Binding-site contacts:
Ligand atom C29 contacts residue MET120 of chain 1.A at 3.7 Å (hydrophobic).
Ligand atom C36 contacts residue MET85 of chain 1.A at 3.9 Å (hydrophobic).
Ligand atom O31 contacts residue TYR216 of chain 1.A at 3.5 Å.
Ligand atom O31 contacts residue TRP38 of chain 2.B at 3.2 Å.
Ligand atom C35 contacts residue MET85 of chain 1.A at 3.8 Å (hydrophobic).
Ligand atom C3 contacts residue PHE104 of chain 1.A at 3.8 Å (hydrophobic).
Ligand atom C3 contacts residue LEU47 of chain 1.A at 4.0 Å (hydrophobic).
Ligand atom C14 contacts residue GLY48 of chain 1.A at 3.8 Å.
Ligand atom C10 contacts residue TRP38 of chain 2.B at 3.5 Å (hydrophobic).
Ligand atom C10 contacts residue LEU44 of chain 1.A at 3.8 Å (hydrophobic).
Ligand atom C16 contacts residue GLY48 of chain 1.A at 3.9 Å.
Ligand atom C20 contacts residue CYS217 of chain 1.A at 3.8 Å (hydrophobic).
Ligand atom C17 contacts residue MET85 of chain 1.A at 3.6 Å (hydrophobic).
Ligand atom C11 contacts residue TRP38 of chain 2.B at 3.9 Å (hydrophobic).
Ligand atom C30 contacts residue PHE104 of chain 1.A at 3.7 Å (hydrophobic).
Ligand atom C14 contacts residue GLY49 of chain 1.A at 3.6 Å.
Ligand atom C33 contacts residue MET127 of chain 1.A at 3.8 Å (hydrophobic).
Ligand atom C15 contacts residue ILE242 of chain 1.A at 3.8 Å (hydrophobic).
Ligand atom C2 contacts residue ARG92 of chain 1.A at 3.8 Å.
Ligand atom O1 contacts residue PHE104 of chain 1.A at 3.6 Å (h-bond).
Ligand atom C11 contacts residue ASN45 of chain 1.A at 4.0 Å.
Ligand atom C14 contacts residue ASN45 of chain 1.A at 3.8 Å.
Ligand atom C12 contacts residue GLY48 of chain 1.A at 3.9 Å.
Ligand atom C2 contacts residue PHE104 of chain 1.A at 3.9 Å (hydrophobic).
Ligand atom C16 contacts residue TRP81 of chain 1.A at 4.0 Å (hydrophobic).
Ligand atom C34 contacts residue LEU89 of chain 1.A at 4.0 Å (hydrophobic).
Ligand atom C16 contacts residue MET85 of chain 1.A at 3.8 Å (hydrophobic).
Ligand atom C28 contacts residue MET41 of chain 1.A at 3.4 Å (hydrophobic).
Ligand atom O1 contacts residue ARG92 of chain 1.A at 2.7 Å (salt-bridge).
Ligand atom C5 contacts residue MET85 of chain 1.A at 3.8 Å (hydrophobic).
Ligand atom C18 contacts residue TRP38 of chain 2.B at 4.0 Å (hydrophobic).
Ligand atom C4 contacts residue GLY48 of chain 1.A at 3.9 Å.
Ligand atom O31 contacts residue CYS217 of chain 1.A at 3.6 Å.
Ligand atom C23 contacts residue TYR216 of chain 1.A at 4.0 Å (hydrophobic).
Ligand atom C29 contacts residue CYS124 of chain 1.A at 3.9 Å (hydrophobic).
Ligand atom O1 contacts residue GLN51 of chain 1.A at 2.9 Å (h-bond).
Ligand atom C22 contacts residue LEU213 of chain 1.A at 4.0 Å (hydrophobic).
Ligand atom C4 contacts residue MET85 of chain 1.A at 3.8 Å (hydrophobic).
Ligand atom C20 contacts residue MET82 of chain 1.A at 4.0 Å (hydrophobic).
Ligand atom C2 contacts residue GLN51 of chain 1.A at 3.7 Å.

The small molecule below binds the protein below.
Small molecule (SMILES): CN(C)c1ccc([C@H]2C[C@@]3(C)[C@@H](CC[C@@]3(O)C#CC(C)(C)C)[C@@H]3CCC4=CC(=O)CCC4=C32)cc1

Sequence of chain 1.A:
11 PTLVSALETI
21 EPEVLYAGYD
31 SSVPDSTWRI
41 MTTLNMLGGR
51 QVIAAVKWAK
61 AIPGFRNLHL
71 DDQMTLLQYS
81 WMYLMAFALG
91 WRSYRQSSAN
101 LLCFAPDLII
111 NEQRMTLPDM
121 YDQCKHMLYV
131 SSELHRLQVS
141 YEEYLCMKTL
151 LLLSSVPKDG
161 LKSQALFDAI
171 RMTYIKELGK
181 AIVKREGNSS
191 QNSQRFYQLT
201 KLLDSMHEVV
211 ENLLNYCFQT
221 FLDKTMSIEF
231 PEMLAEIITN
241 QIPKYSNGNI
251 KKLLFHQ

Sequence of chain 2.B:
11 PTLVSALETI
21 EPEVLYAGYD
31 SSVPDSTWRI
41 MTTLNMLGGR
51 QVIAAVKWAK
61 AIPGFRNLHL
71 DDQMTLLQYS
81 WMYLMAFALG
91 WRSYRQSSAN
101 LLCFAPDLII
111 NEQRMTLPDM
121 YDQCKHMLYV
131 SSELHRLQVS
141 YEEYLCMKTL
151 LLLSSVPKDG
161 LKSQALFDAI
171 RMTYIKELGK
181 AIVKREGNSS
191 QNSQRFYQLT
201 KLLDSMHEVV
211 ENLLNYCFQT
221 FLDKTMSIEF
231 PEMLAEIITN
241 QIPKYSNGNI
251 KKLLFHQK